Sequence of chain 1.B:
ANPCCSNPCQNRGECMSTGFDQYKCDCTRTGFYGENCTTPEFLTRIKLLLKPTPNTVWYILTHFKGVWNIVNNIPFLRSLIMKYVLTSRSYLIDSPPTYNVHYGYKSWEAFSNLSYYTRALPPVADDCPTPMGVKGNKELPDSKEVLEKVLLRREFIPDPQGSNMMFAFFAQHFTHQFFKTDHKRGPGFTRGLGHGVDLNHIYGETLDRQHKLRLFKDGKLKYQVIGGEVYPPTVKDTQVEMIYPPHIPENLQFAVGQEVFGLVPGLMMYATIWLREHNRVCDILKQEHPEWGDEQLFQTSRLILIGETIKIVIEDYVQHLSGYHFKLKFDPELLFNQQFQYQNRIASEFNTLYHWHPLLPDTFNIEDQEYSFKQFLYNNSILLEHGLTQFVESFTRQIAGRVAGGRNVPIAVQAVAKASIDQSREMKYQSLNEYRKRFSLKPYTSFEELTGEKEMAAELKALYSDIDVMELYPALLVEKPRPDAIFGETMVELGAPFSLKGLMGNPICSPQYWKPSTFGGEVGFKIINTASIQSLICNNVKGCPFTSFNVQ

The small molecule below binds the protein below.
Small molecule (SMILES): CC(=O)N[C@@H]1[C@@H](O)[C@H](O)[C@@H](CO)O[C@H]1O

Binding-site contacts:
Ligand atom N2 contacts residue ASN379 of chain 1.B at 2.9 Å (h-bond).
Ligand atom N2 contacts residue GLN375 of chain 1.B at 4.4 Å.
Ligand atom C1 contacts residue ILE382 of chain 1.B at 4.0 Å (hydrophobic).
Ligand atom O7 contacts residue LYS374 of chain 1.B at 4.2 Å.
Ligand atom C4 contacts residue ASN379 of chain 1.B at 4.2 Å.
Ligand atom C1 contacts residue SER381 of chain 1.B at 3.6 Å.
Ligand atom C7 contacts residue GLN375 of chain 1.B at 4.4 Å.
Ligand atom C5 contacts residue ASN379 of chain 1.B at 3.6 Å.
Ligand atom O5 contacts residue ILE382 of chain 1.B at 3.2 Å.
Ligand atom C6 contacts residue SER381 of chain 1.B at 4.2 Å.
Ligand atom C6 contacts residue TYR371 of chain 1.B at 4.2 Å (hydrophobic).
Ligand atom O6 contacts residue SER381 of chain 1.B at 3.4 Å (h-bond).
Ligand atom O7 contacts residue GLN375 of chain 1.B at 3.5 Å.
Ligand atom O5 contacts residue GLN375 of chain 1.B at 4.4 Å.
Ligand atom O6 contacts residue GLU385 of chain 1.B at 4.2 Å.
Ligand atom C1 contacts residue ASN379 of chain 1.B at 1.4 Å.
Ligand atom O6 contacts residue ILE382 of chain 1.B at 3.9 Å.
Ligand atom C7 contacts residue ASN379 of chain 1.B at 3.8 Å.
Ligand atom O5 contacts residue ASN379 of chain 1.B at 2.4 Å (h-bond).
Ligand atom C5 contacts residue SER381 of chain 1.B at 3.7 Å.
Ligand atom C6 contacts residue ILE382 of chain 1.B at 4.1 Å (hydrophobic).
Ligand atom C1 contacts residue GLN375 of chain 1.B at 4.0 Å.
Ligand atom C5 contacts residue ILE382 of chain 1.B at 4.2 Å (hydrophobic).
Ligand atom C2 contacts residue GLN375 of chain 1.B at 4.1 Å.
Ligand atom O7 contacts residue ASN379 of chain 1.B at 4.2 Å.
Ligand atom C3 contacts residue ASN379 of chain 1.B at 3.8 Å.
Ligand atom C2 contacts residue ASN379 of chain 1.B at 2.5 Å.
Ligand atom O5 contacts residue SER381 of chain 1.B at 3.5 Å (h-bond).